Binding-site contacts:
Ligand atom O3 contacts residue NAG1 of chain 1.Q at 3.4 Å.
Ligand atom O5 contacts residue ASN181 of chain 1.A at 2.4 Å (h-bond).
Ligand atom C8 contacts residue GLU289 of chain 1.A at 3.0 Å.
Ligand atom O4 contacts residue SER223 of chain 1.A at 4.4 Å.
Ligand atom C3 contacts residue ASN181 of chain 1.A at 3.6 Å.
Ligand atom C5 contacts residue ASN181 of chain 1.A at 3.7 Å.
Ligand atom C3 contacts residue NAG1 of chain 1.Q at 4.3 Å.
Ligand atom C7 contacts residue ASN181 of chain 1.A at 3.7 Å.
Ligand atom C1 contacts residue ASN181 of chain 1.A at 1.4 Å.
Ligand atom C4 contacts residue NAG1 of chain 1.Q at 3.9 Å.
Ligand atom N2 contacts residue ASN181 of chain 1.A at 3.1 Å (h-bond).
Ligand atom O4 contacts residue NAG1 of chain 1.Q at 3.2 Å.
Ligand atom C4 contacts residue ASN181 of chain 1.A at 3.6 Å.
Ligand atom O7 contacts residue ASN181 of chain 1.A at 3.8 Å.
Ligand atom C7 contacts residue GLU289 of chain 1.A at 3.6 Å.
Ligand atom O3 contacts residue ASN181 of chain 1.A at 4.2 Å.
Ligand atom C2 contacts residue ASN181 of chain 1.A at 2.5 Å.
Ligand atom O7 contacts residue GLU289 of chain 1.A at 3.6 Å (salt-bridge).

This protein binds this small molecule.
Small molecule (SMILES): CC(=O)N[C@@H]1[C@@H](O)[C@H](O)[C@@H](CO)O[C@H]1O

Sequence of chain 1.A:
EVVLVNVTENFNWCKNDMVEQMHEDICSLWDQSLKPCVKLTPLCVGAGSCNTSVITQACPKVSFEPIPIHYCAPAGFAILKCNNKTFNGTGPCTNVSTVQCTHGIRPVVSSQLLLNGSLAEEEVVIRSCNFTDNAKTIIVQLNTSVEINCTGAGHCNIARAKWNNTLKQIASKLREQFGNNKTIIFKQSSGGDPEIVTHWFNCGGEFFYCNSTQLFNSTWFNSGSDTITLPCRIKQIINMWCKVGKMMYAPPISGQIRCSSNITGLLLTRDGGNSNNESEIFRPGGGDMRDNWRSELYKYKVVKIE